Binding-site contacts:
Ligand atom N2 contacts residue ASN717 of chain 1.B at 2.9 Å (h-bond).
Ligand atom C7 contacts residue ASN717 of chain 1.B at 3.5 Å.
Ligand atom O7 contacts residue LEU922 of chain 1.B at 4.3 Å.
Ligand atom C7 contacts residue LEU922 of chain 1.B at 4.3 Å (hydrophobic).
Ligand atom C1 contacts residue GLN1071 of chain 1.B at 4.0 Å.
Ligand atom C3 contacts residue ASN717 of chain 1.B at 3.8 Å.
Ligand atom O5 contacts residue ASN717 of chain 1.B at 2.3 Å (h-bond).
Ligand atom O5 contacts residue GLN1071 of chain 1.B at 3.6 Å (h-bond).
Ligand atom O4 contacts residue LEU922 of chain 1.B at 4.0 Å.
Ligand atom O7 contacts residue ASN717 of chain 1.B at 3.8 Å.
Ligand atom C2 contacts residue ASN717 of chain 1.B at 2.4 Å.
Ligand atom O6 contacts residue GLN926 of chain 1.B at 3.7 Å.
Ligand atom C5 contacts residue ASN717 of chain 1.B at 3.6 Å.
Ligand atom C4 contacts residue ASN717 of chain 1.B at 4.2 Å.
Ligand atom C5 contacts residue LEU922 of chain 1.B at 4.5 Å (hydrophobic).
Ligand atom C1 contacts residue ASN717 of chain 1.B at 1.4 Å.

A protein and the small-molecule ligand that binds it are described below.
Small molecule (SMILES): CC(=O)N[C@H]1[C@H](O[C@H]2[C@H](O)[C@@H](NC(C)=O)CO[C@@H]2CO)O[C@H](CO)[C@@H](O)[C@@H]1O

Sequence of chain 1.B:
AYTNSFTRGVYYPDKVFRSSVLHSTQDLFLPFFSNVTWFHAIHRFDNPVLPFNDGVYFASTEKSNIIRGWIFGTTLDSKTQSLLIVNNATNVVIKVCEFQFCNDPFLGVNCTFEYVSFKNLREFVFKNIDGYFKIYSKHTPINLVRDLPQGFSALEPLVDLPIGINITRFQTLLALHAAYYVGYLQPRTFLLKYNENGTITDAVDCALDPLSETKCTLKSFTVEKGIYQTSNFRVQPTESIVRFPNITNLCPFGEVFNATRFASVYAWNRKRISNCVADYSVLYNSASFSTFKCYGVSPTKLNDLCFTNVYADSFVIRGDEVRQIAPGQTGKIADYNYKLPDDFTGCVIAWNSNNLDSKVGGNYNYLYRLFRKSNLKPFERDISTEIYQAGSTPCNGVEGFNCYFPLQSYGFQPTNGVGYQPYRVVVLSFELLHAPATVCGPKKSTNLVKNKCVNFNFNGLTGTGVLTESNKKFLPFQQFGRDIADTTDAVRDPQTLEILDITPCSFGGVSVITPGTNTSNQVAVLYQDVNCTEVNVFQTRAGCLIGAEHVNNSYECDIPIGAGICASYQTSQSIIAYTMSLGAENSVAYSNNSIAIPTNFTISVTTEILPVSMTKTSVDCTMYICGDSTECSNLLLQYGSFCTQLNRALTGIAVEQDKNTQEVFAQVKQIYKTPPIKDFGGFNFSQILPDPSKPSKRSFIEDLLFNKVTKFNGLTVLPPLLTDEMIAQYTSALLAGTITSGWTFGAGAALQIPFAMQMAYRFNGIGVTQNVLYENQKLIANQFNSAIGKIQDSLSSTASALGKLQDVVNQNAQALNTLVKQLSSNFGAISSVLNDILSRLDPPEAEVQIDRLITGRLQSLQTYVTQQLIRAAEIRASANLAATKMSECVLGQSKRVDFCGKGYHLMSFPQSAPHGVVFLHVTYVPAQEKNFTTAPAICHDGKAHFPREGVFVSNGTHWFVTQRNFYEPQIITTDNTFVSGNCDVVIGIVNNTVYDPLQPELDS